Sequence of chain 4.B:
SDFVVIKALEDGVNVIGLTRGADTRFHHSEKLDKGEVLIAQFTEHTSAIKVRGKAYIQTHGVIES

Sequence of chain 4.C:
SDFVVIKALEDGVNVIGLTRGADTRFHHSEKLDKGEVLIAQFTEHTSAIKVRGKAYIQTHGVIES

A small-molecule ligand and the protein it binds are described below.
Small molecule (SMILES): N[C@@H](Cc1c[nH]c2ccccc12)C(=O)O

Binding-site contacts:
Ligand atom CZ2 contacts residue ILE52 of chain 4.C at 3.9 Å (hydrophobic).
Ligand atom CD2 contacts residue THR49 of chain 4.C at 4.0 Å.
Ligand atom OXT contacts residue HIS48 of chain 4.C at 3.7 Å.
Ligand atom CD1 contacts residue THR46 of chain 4.C at 3.8 Å.
Ligand atom CH2 contacts residue ILE19 of chain 4.C at 4.0 Å (hydrophobic).
Ligand atom C contacts residue THR49 of chain 4.C at 3.9 Å.
Ligand atom CZ2 contacts residue ALA43 of chain 4.C at 4.0 Å (hydrophobic).
Ligand atom C contacts residue SER50 of chain 4.B at 3.6 Å.
Ligand atom CH2 contacts residue GLY20 of chain 4.C at 3.5 Å.
Ligand atom O contacts residue ARG23 of chain 4.B at 3.5 Å.
Ligand atom N contacts residue ASP26 of chain 4.B at 3.1 Å (salt-bridge).
Ligand atom O contacts residue GLY24 of chain 4.B at 3.0 Å (h-bond).
Ligand atom CG contacts residue SER50 of chain 4.B at 3.8 Å.
Ligand atom O contacts residue THR46 of chain 4.C at 3.7 Å.
Ligand atom CA contacts residue SER50 of chain 4.B at 3.8 Å.
Ligand atom NE1 contacts residue GLN44 of chain 4.C at 2.7 Å (h-bond).
Ligand atom C contacts residue THR46 of chain 4.C at 3.5 Å.
Ligand atom CB contacts residue THR27 of chain 4.B at 3.6 Å.
Ligand atom O contacts residue THR22 of chain 4.B at 4.0 Å.
Ligand atom O contacts residue SER50 of chain 4.B at 3.0 Å (h-bond).
Ligand atom CE2 contacts residue GLN44 of chain 4.C at 3.9 Å.
Ligand atom CD1 contacts residue SER50 of chain 4.B at 3.5 Å.
Ligand atom N contacts residue GLY24 of chain 4.B at 2.8 Å (h-bond).
Ligand atom CA contacts residue GLY24 of chain 4.B at 3.5 Å.
Ligand atom CZ2 contacts residue THR49 of chain 4.C at 3.9 Å.
Ligand atom NE1 contacts residue ALA43 of chain 4.C at 3.9 Å.
Ligand atom OXT contacts residue THR46 of chain 4.C at 2.6 Å (h-bond).
Ligand atom C contacts residue GLY24 of chain 4.B at 3.3 Å.
Ligand atom CZ3 contacts residue GLY20 of chain 4.C at 3.6 Å.
Ligand atom CA contacts residue THR22 of chain 4.B at 3.8 Å.
Ligand atom OXT contacts residue GLY24 of chain 4.B at 3.9 Å.
Ligand atom CE3 contacts residue HIS30 of chain 4.C at 3.9 Å.
Ligand atom CD1 contacts residue GLN44 of chain 4.C at 3.4 Å.
Ligand atom CZ3 contacts residue HIS31 of chain 4.C at 4.0 Å.
Ligand atom CB contacts residue THR22 of chain 4.B at 3.7 Å.
Ligand atom CB contacts residue SER50 of chain 4.B at 3.2 Å.
Ligand atom CA contacts residue THR27 of chain 4.B at 3.2 Å.
Ligand atom N contacts residue THR22 of chain 4.B at 2.8 Å (h-bond).
Ligand atom OXT contacts residue THR49 of chain 4.C at 2.9 Å (h-bond).
Ligand atom N contacts residue THR27 of chain 4.B at 2.7 Å (h-bond).